Sequence of chain 1.A:
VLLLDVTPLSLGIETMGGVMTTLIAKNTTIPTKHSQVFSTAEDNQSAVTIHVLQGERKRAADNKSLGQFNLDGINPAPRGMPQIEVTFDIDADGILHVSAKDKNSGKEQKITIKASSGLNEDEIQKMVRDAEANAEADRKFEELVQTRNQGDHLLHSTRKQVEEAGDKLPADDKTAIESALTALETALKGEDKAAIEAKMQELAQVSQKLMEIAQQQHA

Binding-site contacts:
Ligand atom C contacts residue SER39 of chain 1.A at 3.5 Å.
Ligand atom O contacts residue SER39 of chain 1.A at 3.0 Å (h-bond).
Ligand atom CG1 contacts residue THR40 of chain 1.A at 3.5 Å.
Ligand atom CG2 contacts residue ALA41 of chain 1.A at 3.7 Å (hydrophobic).
Ligand atom CG contacts residue ALA47 of chain 1.A at 3.8 Å (hydrophobic).
Ligand atom O contacts residue MET16 of chain 1.A at 2.8 Å (h-bond).
Ligand atom CD2 contacts residue ILE50 of chain 1.A at 3.7 Å (hydrophobic).
Ligand atom CA contacts residue GLN45 of chain 1.A at 3.3 Å.
Ligand atom CA contacts residue SER39 of chain 1.A at 3.2 Å.
Ligand atom CG1 contacts residue SER39 of chain 1.A at 3.7 Å.
Ligand atom N contacts residue SER39 of chain 1.A at 2.8 Å (h-bond).
Ligand atom CZ contacts residue GLU42 of chain 1.A at 3.7 Å.
Ligand atom O contacts residue THR15 of chain 1.A at 3.4 Å.
Ligand atom O contacts residue ALA41 of chain 1.A at 3.5 Å (h-bond).
Ligand atom O contacts residue GLN45 of chain 1.A at 3.0 Å (h-bond).
Ligand atom ND2 contacts residue ASN70 of chain 1.A at 3.5 Å (h-bond).
Ligand atom NH1 contacts residue GLU42 of chain 1.A at 2.6 Å (salt-bridge).
Ligand atom CB contacts residue THR49 of chain 1.A at 3.5 Å.
Ligand atom CB contacts residue SER39 of chain 1.A at 3.7 Å.
Ligand atom CD2 contacts residue THR21 of chain 1.A at 3.8 Å.
Ligand atom CG2 contacts residue MET16 of chain 1.A at 3.7 Å (hydrophobic).
Ligand atom O contacts residue GLN45 of chain 1.A at 3.9 Å.
Ligand atom CG contacts residue VAL48 of chain 1.A at 3.8 Å (hydrophobic).
Ligand atom C contacts residue GLN45 of chain 1.A at 3.4 Å.
Ligand atom CA contacts residue SER39 of chain 1.A at 3.9 Å.
Ligand atom O contacts residue THR49 of chain 1.A at 3.1 Å (h-bond).
Ligand atom CD2 contacts residue VAL48 of chain 1.A at 3.9 Å (hydrophobic).
Ligand atom NH1 contacts residue ALA41 of chain 1.A at 3.9 Å.
Ligand atom CD1 contacts residue THR40 of chain 1.A at 3.6 Å.
Ligand atom N contacts residue GLN45 of chain 1.A at 3.5 Å (h-bond).
Ligand atom O contacts residue PHE38 of chain 1.A at 3.4 Å.
Ligand atom N contacts residue GLN45 of chain 1.A at 3.9 Å.
Ligand atom CA contacts residue ALA47 of chain 1.A at 3.7 Å (hydrophobic).
Ligand atom O contacts residue VAL48 of chain 1.A at 3.8 Å.
Ligand atom ND2 contacts residue THR49 of chain 1.A at 3.0 Å (h-bond).
Ligand atom CG contacts residue THR49 of chain 1.A at 3.7 Å.
Ligand atom CZ contacts residue ALA41 of chain 1.A at 3.7 Å (hydrophobic).
Ligand atom OD1 contacts residue ALA47 of chain 1.A at 3.9 Å.
Ligand atom CD1 contacts residue THR49 of chain 1.A at 3.0 Å.
Ligand atom CD2 contacts residue PHE38 of chain 1.A at 3.7 Å (hydrophobic).

This small molecule binds to this protein.
Small molecule (SMILES): CC[C@H](C)[C@H](NC(=O)[C@H](CC(C)C)NC(=O)[C@H](CCCN=C(N)N)NC(=O)[C@@H](N)CC(N)=O)C(=O)N[C@H](C=O)CC(C)C

Sequence of chain 2.A:
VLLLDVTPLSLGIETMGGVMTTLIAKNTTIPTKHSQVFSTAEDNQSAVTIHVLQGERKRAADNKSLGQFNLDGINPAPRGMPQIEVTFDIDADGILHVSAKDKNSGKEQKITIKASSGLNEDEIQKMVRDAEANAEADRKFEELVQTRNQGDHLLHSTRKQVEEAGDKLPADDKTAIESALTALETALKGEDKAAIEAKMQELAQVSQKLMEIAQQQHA